This protein binds this small molecule.
Small molecule (SMILES): CC(=O)Nc1n[nH]c2nc(-c3ccc(O)c(O)c3)ccc12

Binding-site contacts:
Ligand atom C17 contacts residue ASP200 of chain 1.B at 3.4 Å.
Ligand atom C17 contacts residue PHE201 of chain 1.B at 3.6 Å (hydrophobic).
Ligand atom C13 contacts residue LEU188 of chain 1.B at 3.6 Å (hydrophobic).
Ligand atom C16 contacts residue LYS85 of chain 1.B at 3.5 Å.
Ligand atom C14 contacts residue LEU132 of chain 1.B at 3.2 Å (hydrophobic).
Ligand atom C15 contacts residue LEU132 of chain 1.B at 3.4 Å (hydrophobic).
Ligand atom C19 contacts residue ASP200 of chain 1.B at 3.2 Å.
Ligand atom N07 contacts residue LEU188 of chain 1.B at 3.5 Å.
Ligand atom N07 contacts residue VAL135 of chain 1.B at 3.8 Å.
Ligand atom C10 contacts residue CYS199 of chain 1.B at 3.8 Å (hydrophobic).
Ligand atom N04 contacts residue VAL135 of chain 1.B at 3.0 Å (h-bond).
Ligand atom C11 contacts residue CYS199 of chain 1.B at 3.7 Å (hydrophobic).
Ligand atom N06 contacts residue LEU188 of chain 1.B at 3.7 Å.
Ligand atom O18 contacts residue GLU97 of chain 1.B at 2.4 Å (salt-bridge).
Ligand atom C08 contacts residue ALA83 of chain 1.B at 3.6 Å (hydrophobic).
Ligand atom C16 contacts residue LEU132 of chain 1.B at 3.6 Å (hydrophobic).
Ligand atom C05 contacts residue LEU188 of chain 1.B at 3.7 Å (hydrophobic).
Ligand atom O20 contacts residue PHE201 of chain 1.B at 3.7 Å.
Ligand atom C21 contacts residue LEU132 of chain 1.B at 3.2 Å (hydrophobic).
Ligand atom O18 contacts residue PHE201 of chain 1.B at 3.1 Å (h-bond).
Ligand atom N07 contacts residue TYR134 of chain 1.B at 3.7 Å.
Ligand atom C14 contacts residue CYS199 of chain 1.B at 3.7 Å (hydrophobic).
Ligand atom C05 contacts residue VAL135 of chain 1.B at 3.7 Å (hydrophobic).
Ligand atom C14 contacts residue ASP200 of chain 1.B at 3.7 Å.
Ligand atom O20 contacts residue MET101 of chain 1.B at 3.0 Å.
Ligand atom N09 contacts residue VAL110 of chain 1.B at 3.8 Å.
Ligand atom C16 contacts residue ASP200 of chain 1.B at 3.4 Å.
Ligand atom C21 contacts residue CYS199 of chain 1.B at 3.4 Å (hydrophobic).
Ligand atom C21 contacts residue ASP200 of chain 1.B at 3.4 Å.
Ligand atom N06 contacts residue VAL135 of chain 1.B at 2.9 Å (h-bond).
Ligand atom C17 contacts residue GLU97 of chain 1.B at 3.2 Å.
Ligand atom N07 contacts residue ASP133 of chain 1.B at 2.7 Å (salt-bridge).
Ligand atom C17 contacts residue LEU132 of chain 1.B at 3.6 Å (hydrophobic).
Ligand atom N07 contacts residue ALA83 of chain 1.B at 3.5 Å.
Ligand atom C19 contacts residue LEU132 of chain 1.B at 3.5 Å (hydrophobic).
Ligand atom N06 contacts residue ASP133 of chain 1.B at 3.4 Å (salt-bridge).
Ligand atom C08 contacts residue LEU188 of chain 1.B at 3.5 Å (hydrophobic).
Ligand atom N06 contacts residue TYR134 of chain 1.B at 3.3 Å.
Ligand atom C16 contacts residue GLU97 of chain 1.B at 3.3 Å.
Ligand atom N04 contacts residue TYR134 of chain 1.B at 3.5 Å.

Sequence of chain 1.B:
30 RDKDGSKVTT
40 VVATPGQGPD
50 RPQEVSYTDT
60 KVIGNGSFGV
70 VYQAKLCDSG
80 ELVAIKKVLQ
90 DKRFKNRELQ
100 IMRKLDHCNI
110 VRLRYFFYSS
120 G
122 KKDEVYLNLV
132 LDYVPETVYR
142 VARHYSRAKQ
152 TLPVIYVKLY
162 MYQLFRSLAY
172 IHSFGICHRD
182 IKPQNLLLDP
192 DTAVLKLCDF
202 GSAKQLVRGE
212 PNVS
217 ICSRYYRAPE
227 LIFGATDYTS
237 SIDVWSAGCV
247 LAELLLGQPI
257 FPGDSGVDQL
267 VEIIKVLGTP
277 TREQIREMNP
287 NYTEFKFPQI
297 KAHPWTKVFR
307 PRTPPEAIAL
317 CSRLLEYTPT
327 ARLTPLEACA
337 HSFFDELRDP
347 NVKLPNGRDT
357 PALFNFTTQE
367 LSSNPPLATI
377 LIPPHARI